Binding-site contacts:
Ligand atom N2 contacts residue ASN67 of chain 1.H at 2.9 Å (h-bond).
Ligand atom C1 contacts residue TYR34 of chain 1.H at 3.5 Å (hydrophobic).
Ligand atom O6 contacts residue TYR34 of chain 1.H at 3.6 Å.
Ligand atom C7 contacts residue ASN67 of chain 1.H at 4.0 Å.
Ligand atom C3 contacts residue ASN67 of chain 1.H at 3.8 Å.
Ligand atom C2 contacts residue ASN67 of chain 1.H at 2.5 Å.
Ligand atom C4 contacts residue ASN67 of chain 1.H at 4.2 Å.
Ligand atom O5 contacts residue TYR34 of chain 1.H at 3.6 Å.
Ligand atom O5 contacts residue ASN67 of chain 1.H at 2.3 Å (h-bond).
Ligand atom C1 contacts residue ASN67 of chain 1.H at 1.4 Å.
Ligand atom C5 contacts residue ASN67 of chain 1.H at 3.6 Å.
Ligand atom C5 contacts residue TYR34 of chain 1.H at 4.3 Å (hydrophobic).

Sequence of chain 1.H:
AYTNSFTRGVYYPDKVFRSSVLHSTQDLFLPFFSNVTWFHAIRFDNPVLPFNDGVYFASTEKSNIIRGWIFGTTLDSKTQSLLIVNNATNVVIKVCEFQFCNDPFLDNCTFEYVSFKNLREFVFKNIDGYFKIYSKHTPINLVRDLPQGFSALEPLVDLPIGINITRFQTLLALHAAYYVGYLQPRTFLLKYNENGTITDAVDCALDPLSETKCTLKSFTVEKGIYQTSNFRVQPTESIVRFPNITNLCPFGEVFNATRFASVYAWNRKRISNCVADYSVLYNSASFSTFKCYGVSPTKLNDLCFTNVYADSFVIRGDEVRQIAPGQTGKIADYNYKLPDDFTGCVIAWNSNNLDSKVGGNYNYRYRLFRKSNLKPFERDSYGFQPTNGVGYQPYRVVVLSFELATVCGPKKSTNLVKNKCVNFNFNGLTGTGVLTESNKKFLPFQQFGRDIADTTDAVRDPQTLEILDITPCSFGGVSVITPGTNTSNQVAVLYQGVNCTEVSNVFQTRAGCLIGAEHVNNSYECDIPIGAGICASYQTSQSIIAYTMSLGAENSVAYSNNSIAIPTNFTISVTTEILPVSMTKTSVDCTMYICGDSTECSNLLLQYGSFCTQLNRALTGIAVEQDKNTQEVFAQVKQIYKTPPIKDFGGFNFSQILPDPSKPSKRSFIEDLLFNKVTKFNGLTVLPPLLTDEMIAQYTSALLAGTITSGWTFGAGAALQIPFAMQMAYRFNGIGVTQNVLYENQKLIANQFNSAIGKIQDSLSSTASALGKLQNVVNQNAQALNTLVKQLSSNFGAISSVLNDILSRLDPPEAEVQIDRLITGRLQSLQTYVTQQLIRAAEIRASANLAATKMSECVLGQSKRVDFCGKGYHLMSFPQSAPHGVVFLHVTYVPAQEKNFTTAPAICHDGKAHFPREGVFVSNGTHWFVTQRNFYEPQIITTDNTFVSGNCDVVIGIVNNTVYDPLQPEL

A small-molecule ligand and the protein it binds are described below.
Small molecule (SMILES): CC(=O)N[C@@H]1[C@@H](O)[C@H](O)[C@@H](CO)O[C@H]1O